Sequence of chain 1.A:
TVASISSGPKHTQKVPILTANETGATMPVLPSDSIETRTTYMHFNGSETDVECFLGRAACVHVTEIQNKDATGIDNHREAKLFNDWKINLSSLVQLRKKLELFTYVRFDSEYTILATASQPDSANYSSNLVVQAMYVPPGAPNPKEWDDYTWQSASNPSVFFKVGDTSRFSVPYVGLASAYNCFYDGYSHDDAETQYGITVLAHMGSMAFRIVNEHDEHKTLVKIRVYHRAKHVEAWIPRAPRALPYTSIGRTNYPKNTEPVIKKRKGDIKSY

Sequence of chain 1.C:
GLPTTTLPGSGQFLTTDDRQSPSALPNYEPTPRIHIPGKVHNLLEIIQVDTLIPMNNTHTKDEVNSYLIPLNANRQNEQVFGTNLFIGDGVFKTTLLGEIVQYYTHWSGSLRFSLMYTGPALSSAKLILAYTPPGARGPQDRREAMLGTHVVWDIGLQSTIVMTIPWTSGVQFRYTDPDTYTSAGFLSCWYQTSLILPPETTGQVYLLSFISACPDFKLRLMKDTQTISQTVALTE

The protein below binds the small molecule below.
Small molecule (SMILES): Cc1cc(CCCCCOc2ccc(C3=NCCO3)cc2)on1

Binding-site contacts:
Ligand atom C2C contacts residue TYR197 of chain 1.A at 3.7 Å (hydrophobic).
Ligand atom C3C contacts residue TYR128 of chain 1.A at 3.4 Å (hydrophobic).
Ligand atom C1B contacts residue TYR128 of chain 1.A at 3.6 Å (hydrophobic).
Ligand atom C5B contacts residue TYR128 of chain 1.A at 4.0 Å (hydrophobic).
Ligand atom O1A contacts residue PHE186 of chain 1.A at 3.0 Å.
Ligand atom C6B contacts residue TYR128 of chain 1.A at 3.3 Å (hydrophobic).
Ligand atom N3A contacts residue PRO174 of chain 1.A at 3.7 Å.
Ligand atom C2B contacts residue VAL188 of chain 1.A at 3.5 Å (hydrophobic).
Ligand atom C4C contacts residue VAL188 of chain 1.A at 3.7 Å (hydrophobic).
Ligand atom N3A contacts residue TYR152 of chain 1.A at 3.5 Å.
Ligand atom O1B contacts residue ILE104 of chain 1.A at 3.9 Å.
Ligand atom C5B contacts residue MET224 of chain 1.A at 3.8 Å (hydrophobic).
Ligand atom C4C contacts residue VAL191 of chain 1.A at 3.0 Å (hydrophobic).
Ligand atom N3A contacts residue PHE186 of chain 1.A at 4.0 Å.
Ligand atom C1C contacts residue MET221 of chain 1.A at 4.0 Å (hydrophobic).
Ligand atom C3B contacts residue TYR152 of chain 1.A at 3.7 Å (hydrophobic).
Ligand atom O1B contacts residue TYR128 of chain 1.A at 3.4 Å (h-bond).
Ligand atom C1C contacts residue LEU106 of chain 1.A at 4.0 Å (hydrophobic).
Ligand atom C1C contacts residue TYR128 of chain 1.A at 3.9 Å (hydrophobic).
Ligand atom C5A contacts residue PHE186 of chain 1.A at 3.5 Å (hydrophobic).
Ligand atom C1B contacts residue VAL188 of chain 1.A at 3.8 Å (hydrophobic).
Ligand atom C4B contacts residue TYR152 of chain 1.A at 3.8 Å (hydrophobic).
Ligand atom C5A contacts residue VAL176 of chain 1.A at 3.6 Å (hydrophobic).
Ligand atom C2A contacts residue TYR152 of chain 1.A at 3.6 Å (hydrophobic).
Ligand atom C5C contacts residue VAL188 of chain 1.A at 4.1 Å (hydrophobic).
Ligand atom C5C contacts residue VAL191 of chain 1.A at 3.8 Å (hydrophobic).
Ligand atom C5 contacts residue MET221 of chain 1.A at 3.6 Å (hydrophobic).
Ligand atom C2A contacts residue PHE186 of chain 1.A at 3.3 Å (hydrophobic).
Ligand atom C4A contacts residue PRO174 of chain 1.A at 3.1 Å (hydrophobic).
Ligand atom C5B contacts residue PHE186 of chain 1.A at 3.9 Å (hydrophobic).
Ligand atom N3A contacts residue ALA24 of chain 1.C at 3.8 Å.
Ligand atom C1B contacts residue ILE104 of chain 1.A at 4.0 Å (hydrophobic).
Ligand atom C2C contacts residue MET221 of chain 1.A at 4.0 Å (hydrophobic).
Ligand atom C5A contacts residue ALA150 of chain 1.A at 4.0 Å (hydrophobic).
Ligand atom C3B contacts residue VAL188 of chain 1.A at 3.8 Å (hydrophobic).
Ligand atom N2 contacts residue MET221 of chain 1.A at 3.4 Å (h-bond).
Ligand atom O1 contacts residue MET221 of chain 1.A at 2.5 Å (h-bond).
Ligand atom C6B contacts residue ILE104 of chain 1.A at 3.6 Å (hydrophobic).
Ligand atom C4B contacts residue PHE186 of chain 1.A at 3.6 Å (hydrophobic).
Ligand atom C4 contacts residue LEU106 of chain 1.A at 3.5 Å (hydrophobic).